This protein binds this small molecule.
Small molecule (SMILES): CC(C)C[C@H](NC(=O)[C@H](CCc1ccccc1)NC(=O)CN1CCOCC1)C(=O)N[C@@H](Cc1ccccc1)C(=O)N[C@@H](CC(C)C)[C@@H](O)[C@H](C)CO

Sequence of chain 1.L:
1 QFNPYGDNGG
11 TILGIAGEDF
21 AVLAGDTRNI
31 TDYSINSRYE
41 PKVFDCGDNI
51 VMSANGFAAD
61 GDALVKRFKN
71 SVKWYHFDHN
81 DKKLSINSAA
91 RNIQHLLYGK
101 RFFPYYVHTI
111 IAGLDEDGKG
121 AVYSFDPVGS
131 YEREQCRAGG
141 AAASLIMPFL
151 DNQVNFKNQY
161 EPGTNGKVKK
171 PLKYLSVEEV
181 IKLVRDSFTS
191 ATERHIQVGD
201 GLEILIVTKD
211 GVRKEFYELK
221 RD

Sequence of chain 1.K:
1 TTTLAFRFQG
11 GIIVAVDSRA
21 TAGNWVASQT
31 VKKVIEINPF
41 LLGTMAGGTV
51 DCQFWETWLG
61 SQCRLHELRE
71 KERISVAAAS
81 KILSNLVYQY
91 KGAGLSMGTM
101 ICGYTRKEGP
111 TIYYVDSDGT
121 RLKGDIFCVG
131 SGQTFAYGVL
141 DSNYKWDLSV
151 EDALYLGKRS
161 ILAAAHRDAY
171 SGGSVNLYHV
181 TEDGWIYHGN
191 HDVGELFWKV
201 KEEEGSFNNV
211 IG

Binding-site contacts:
Ligand atom N30 contacts residue THR21 of chain 1.K at 2.8 Å (h-bond).
Ligand atom C46 contacts residue THR49 of chain 1.K at 3.0 Å.
Ligand atom O60 contacts residue THR1 of chain 1.K at 3.0 Å (h-bond).
Ligand atom C58 contacts residue THR1 of chain 1.K at 2.5 Å.
Ligand atom C24 contacts residue THR49 of chain 1.K at 3.1 Å.
Ligand atom C31 contacts residue GLY47 of chain 1.K at 3.4 Å.
Ligand atom N41 contacts residue GLY47 of chain 1.K at 2.9 Å (h-bond).
Ligand atom C58 contacts residue ARG19 of chain 1.K at 3.1 Å.
Ligand atom O48 contacts residue GLY47 of chain 1.K at 3.2 Å (h-bond).
Ligand atom O48 contacts residue THR1 of chain 1.K at 2.3 Å (h-bond).
Ligand atom C59 contacts residue THR1 of chain 1.K at 2.5 Å.
Ligand atom O9 contacts residue PRO127 of chain 1.L at 3.2 Å.
Ligand atom C17 contacts residue ARG101 of chain 1.L at 3.6 Å.
Ligand atom C12 contacts residue ASP126 of chain 1.L at 3.2 Å.
Ligand atom N41 contacts residue THR1 of chain 1.K at 3.6 Å.
Ligand atom N22 contacts residue ASP126 of chain 1.L at 3.5 Å (salt-bridge).
Ligand atom C28 contacts residue THR49 of chain 1.K at 3.2 Å.
Ligand atom O48 contacts residue MES1 of chain 1.IA at 2.7 Å (h-bond).
Ligand atom O1 contacts residue HIS108 of chain 1.L at 3.4 Å.
Ligand atom N30 contacts residue THR49 of chain 1.K at 3.7 Å.
Ligand atom O60 contacts residue MES1 of chain 1.IA at 3.0 Å (h-bond).
Ligand atom O40 contacts residue ALA20 of chain 1.K at 3.3 Å.
Ligand atom C43 contacts residue THR1 of chain 1.K at 2.6 Å.
Ligand atom C5 contacts residue HIS108 of chain 1.L at 3.4 Å.
Ligand atom C43 contacts residue GLY47 of chain 1.K at 3.3 Å.
Ligand atom C51 contacts residue THR1 of chain 1.K at 1.5 Å.
Ligand atom C47 contacts residue THR1 of chain 1.K at 1.4 Å.
Ligand atom C51 contacts residue TYR170 of chain 1.K at 3.5 Å (hydrophobic).
Ligand atom O29 contacts residue THR49 of chain 1.K at 2.9 Å (h-bond).
Ligand atom C39 contacts residue GLY47 of chain 1.K at 3.6 Å.
Ligand atom C58 contacts residue TYR170 of chain 1.K at 3.0 Å (hydrophobic).
Ligand atom C8 contacts residue PRO127 of chain 1.L at 3.6 Å (hydrophobic).
Ligand atom C58 contacts residue LYS33 of chain 1.K at 3.4 Å.
Ligand atom C23 contacts residue THR21 of chain 1.K at 3.5 Å.
Ligand atom C11 contacts residue ASP126 of chain 1.L at 3.4 Å.
Ligand atom C44 contacts residue THR1 of chain 1.K at 3.6 Å.
Ligand atom C42 contacts residue THR1 of chain 1.K at 2.4 Å.
Ligand atom C27 contacts residue ALA27 of chain 1.K at 3.3 Å (hydrophobic).
Ligand atom C16 contacts residue ARG101 of chain 1.L at 3.7 Å.
Ligand atom O40 contacts residue THR21 of chain 1.K at 3.0 Å (h-bond).